The protein below binds the small molecule below.
Small molecule (SMILES): CC(=O)N[C@@H]1[C@@H](O)[C@H](O)[C@@H](CO)O[C@H]1O

Sequence of chain 1.H:
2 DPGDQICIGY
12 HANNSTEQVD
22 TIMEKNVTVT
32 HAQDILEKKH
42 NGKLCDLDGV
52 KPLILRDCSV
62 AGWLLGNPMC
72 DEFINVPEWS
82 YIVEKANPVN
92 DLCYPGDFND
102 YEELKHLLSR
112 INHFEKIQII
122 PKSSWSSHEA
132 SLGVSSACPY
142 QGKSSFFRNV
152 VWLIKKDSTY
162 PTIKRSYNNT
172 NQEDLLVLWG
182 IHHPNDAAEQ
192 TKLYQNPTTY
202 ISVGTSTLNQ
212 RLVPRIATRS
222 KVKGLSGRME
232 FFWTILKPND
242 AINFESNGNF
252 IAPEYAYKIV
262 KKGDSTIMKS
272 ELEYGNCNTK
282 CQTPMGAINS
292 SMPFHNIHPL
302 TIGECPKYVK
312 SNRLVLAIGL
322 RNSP

Binding-site contacts:
Ligand atom O3 contacts residue ASN290 of chain 1.H at 4.0 Å.
Ligand atom C1 contacts residue ASN290 of chain 1.H at 1.5 Å.
Ligand atom C3 contacts residue ASN290 of chain 1.H at 3.6 Å.
Ligand atom C4 contacts residue ASN290 of chain 1.H at 4.2 Å.
Ligand atom O5 contacts residue ASN290 of chain 1.H at 2.4 Å (h-bond).
Ligand atom N2 contacts residue ASN290 of chain 1.H at 3.0 Å (h-bond).
Ligand atom C5 contacts residue ASN290 of chain 1.H at 3.6 Å.
Ligand atom C7 contacts residue ASN290 of chain 1.H at 3.5 Å.
Ligand atom C2 contacts residue ASN290 of chain 1.H at 2.2 Å.
Ligand atom O7 contacts residue ASN290 of chain 1.H at 3.4 Å (h-bond).